Sequence of chain 1.A:
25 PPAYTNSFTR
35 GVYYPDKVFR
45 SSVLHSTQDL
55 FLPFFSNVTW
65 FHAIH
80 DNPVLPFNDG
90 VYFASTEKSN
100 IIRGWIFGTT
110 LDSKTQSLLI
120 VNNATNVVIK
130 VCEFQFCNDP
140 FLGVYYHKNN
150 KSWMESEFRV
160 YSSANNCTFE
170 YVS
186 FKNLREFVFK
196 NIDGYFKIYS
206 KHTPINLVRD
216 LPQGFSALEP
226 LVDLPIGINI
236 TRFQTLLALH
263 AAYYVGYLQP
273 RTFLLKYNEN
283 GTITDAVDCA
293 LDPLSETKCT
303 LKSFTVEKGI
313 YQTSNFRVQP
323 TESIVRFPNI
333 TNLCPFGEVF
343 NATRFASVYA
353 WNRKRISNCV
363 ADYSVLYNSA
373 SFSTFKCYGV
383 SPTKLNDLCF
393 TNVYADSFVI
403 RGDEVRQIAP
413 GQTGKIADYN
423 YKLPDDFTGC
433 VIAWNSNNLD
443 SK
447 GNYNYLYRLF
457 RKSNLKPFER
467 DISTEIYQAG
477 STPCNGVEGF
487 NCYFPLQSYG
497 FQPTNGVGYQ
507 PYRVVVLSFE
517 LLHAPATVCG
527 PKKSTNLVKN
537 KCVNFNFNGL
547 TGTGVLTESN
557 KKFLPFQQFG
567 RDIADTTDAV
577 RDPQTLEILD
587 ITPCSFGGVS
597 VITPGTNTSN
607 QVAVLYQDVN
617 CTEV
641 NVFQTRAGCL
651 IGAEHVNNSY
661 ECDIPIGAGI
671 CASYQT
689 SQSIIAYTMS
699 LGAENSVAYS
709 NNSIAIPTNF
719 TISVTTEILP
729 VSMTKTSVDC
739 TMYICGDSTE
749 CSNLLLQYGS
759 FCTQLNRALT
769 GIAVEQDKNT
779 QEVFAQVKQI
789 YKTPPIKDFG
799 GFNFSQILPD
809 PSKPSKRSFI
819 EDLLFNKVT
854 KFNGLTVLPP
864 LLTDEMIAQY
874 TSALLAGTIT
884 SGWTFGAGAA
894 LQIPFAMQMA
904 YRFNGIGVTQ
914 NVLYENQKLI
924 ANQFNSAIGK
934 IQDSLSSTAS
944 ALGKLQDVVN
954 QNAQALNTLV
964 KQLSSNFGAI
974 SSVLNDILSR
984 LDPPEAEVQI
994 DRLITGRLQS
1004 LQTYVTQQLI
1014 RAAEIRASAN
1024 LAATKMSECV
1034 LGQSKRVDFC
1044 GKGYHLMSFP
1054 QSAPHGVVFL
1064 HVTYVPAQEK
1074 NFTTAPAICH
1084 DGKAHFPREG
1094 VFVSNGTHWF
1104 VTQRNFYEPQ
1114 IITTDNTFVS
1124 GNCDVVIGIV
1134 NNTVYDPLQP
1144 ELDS

Binding-site contacts:
Ligand atom C3 contacts residue ASN1134 of chain 1.A at 3.8 Å.
Ligand atom C2 contacts residue ASN1134 of chain 1.A at 2.4 Å.
Ligand atom C5 contacts residue ASN1134 of chain 1.A at 3.6 Å.
Ligand atom N2 contacts residue ASN1134 of chain 1.A at 2.9 Å (h-bond).
Ligand atom C4 contacts residue ASN1134 of chain 1.A at 4.2 Å.
Ligand atom O6 contacts residue ASN1134 of chain 1.A at 3.7 Å.
Ligand atom C6 contacts residue ASN1134 of chain 1.A at 4.3 Å.
Ligand atom O5 contacts residue ASN1134 of chain 1.A at 2.3 Å (h-bond).
Ligand atom C7 contacts residue ASN1134 of chain 1.A at 3.5 Å.
Ligand atom C1 contacts residue ASN1134 of chain 1.A at 1.4 Å.
Ligand atom C8 contacts residue ILE1132 of chain 1.A at 4.3 Å (hydrophobic).
Ligand atom O7 contacts residue ASN1134 of chain 1.A at 3.8 Å.

A small-molecule ligand and the protein it binds are described below.
Small molecule (SMILES): CC(=O)N[C@H]1[C@H](O[C@H]2[C@H](O)[C@@H](NC(C)=O)CO[C@@H]2CO)O[C@H](CO)[C@@H](O)[C@@H]1O